Sequence of chain 1.B:
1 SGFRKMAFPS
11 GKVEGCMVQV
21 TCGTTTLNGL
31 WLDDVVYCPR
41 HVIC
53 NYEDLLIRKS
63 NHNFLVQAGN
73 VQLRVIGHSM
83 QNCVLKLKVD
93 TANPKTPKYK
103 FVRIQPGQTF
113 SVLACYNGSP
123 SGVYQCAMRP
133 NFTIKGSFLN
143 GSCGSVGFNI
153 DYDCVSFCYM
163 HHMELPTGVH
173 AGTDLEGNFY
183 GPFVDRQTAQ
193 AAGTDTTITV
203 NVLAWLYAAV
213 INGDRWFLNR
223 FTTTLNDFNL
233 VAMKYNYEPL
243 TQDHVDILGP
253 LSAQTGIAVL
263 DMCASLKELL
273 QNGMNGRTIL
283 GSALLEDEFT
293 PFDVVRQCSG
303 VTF

This protein binds this small molecule.
Small molecule (SMILES): O=C(Cc1cccc(Cl)c1)Nc1cnc2ccccn12

Sequence of chain 1.A:
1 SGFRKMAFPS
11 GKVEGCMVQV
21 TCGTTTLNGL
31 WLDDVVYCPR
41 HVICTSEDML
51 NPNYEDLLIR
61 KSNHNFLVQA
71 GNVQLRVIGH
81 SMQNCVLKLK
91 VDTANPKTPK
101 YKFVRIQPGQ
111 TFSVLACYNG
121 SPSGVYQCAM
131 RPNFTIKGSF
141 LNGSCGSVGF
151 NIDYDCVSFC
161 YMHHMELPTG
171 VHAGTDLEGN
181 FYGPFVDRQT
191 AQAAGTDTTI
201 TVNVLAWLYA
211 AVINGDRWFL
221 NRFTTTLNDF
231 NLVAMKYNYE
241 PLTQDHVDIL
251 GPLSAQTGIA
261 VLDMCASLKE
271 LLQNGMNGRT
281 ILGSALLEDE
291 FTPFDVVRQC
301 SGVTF

Binding-site contacts:
Ligand atom C9 contacts residue LEU141 of chain 1.A at 3.9 Å (hydrophobic).
Ligand atom C9 contacts residue GLU166 of chain 1.A at 3.6 Å.
Ligand atom C11 contacts residue PHE140 of chain 1.A at 3.9 Å (hydrophobic).
Ligand atom C11 contacts residue ASN142 of chain 1.A at 3.6 Å.
Ligand atom C contacts residue HIS164 of chain 1.A at 4.0 Å.
Ligand atom C8 contacts residue MET165 of chain 1.A at 3.8 Å (hydrophobic).
Ligand atom N1 contacts residue GLU166 of chain 1.A at 3.8 Å.
Ligand atom C11 contacts residue GLU166 of chain 1.A at 3.6 Å.
Ligand atom C contacts residue MET49 of chain 1.A at 3.6 Å (hydrophobic).
Ligand atom C14 contacts residue HIS164 of chain 1.A at 3.4 Å.
Ligand atom C3 contacts residue GLN189 of chain 1.A at 3.6 Å.
Ligand atom C8 contacts residue HIS163 of chain 1.A at 3.2 Å.
Ligand atom C10 contacts residue PHE140 of chain 1.A at 3.4 Å (hydrophobic).
Ligand atom N1 contacts residue HIS163 of chain 1.A at 2.8 Å (h-bond).
Ligand atom C10 contacts residue LEU141 of chain 1.A at 3.6 Å (hydrophobic).
Ligand atom C10 contacts residue GLU166 of chain 1.A at 3.3 Å.
Ligand atom CL contacts residue ASP187 of chain 1.A at 3.4 Å.
Ligand atom CL contacts residue MET165 of chain 1.A at 3.9 Å.
Ligand atom C7 contacts residue CYS145 of chain 1.A at 3.9 Å (hydrophobic).
Ligand atom CL contacts residue HIS164 of chain 1.A at 3.8 Å.
Ligand atom C2 contacts residue DMS1 of chain 1.E at 3.6 Å.
Ligand atom CL contacts residue HIS41 of chain 1.A at 3.5 Å.
Ligand atom C14 contacts residue HIS41 of chain 1.A at 4.0 Å.
Ligand atom C14 contacts residue MET165 of chain 1.A at 3.7 Å (hydrophobic).
Ligand atom C8 contacts residue CYS145 of chain 1.A at 3.6 Å (hydrophobic).
Ligand atom C1 contacts residue MET49 of chain 1.A at 3.5 Å (hydrophobic).
Ligand atom C12 contacts residue ASN142 of chain 1.A at 3.7 Å.
Ligand atom CL contacts residue MET49 of chain 1.A at 4.0 Å.
Ligand atom C8 contacts residue GLU166 of chain 1.A at 3.7 Å.
Ligand atom C13 contacts residue ASN142 of chain 1.A at 3.8 Å.
Ligand atom C contacts residue MET165 of chain 1.A at 3.6 Å (hydrophobic).
Ligand atom C10 contacts residue ASN142 of chain 1.A at 3.9 Å.
Ligand atom C2 contacts residue MET49 of chain 1.A at 4.0 Å (hydrophobic).
Ligand atom C3 contacts residue DMS1 of chain 1.E at 3.8 Å.
Ligand atom O contacts residue MET165 of chain 1.A at 3.5 Å.
Ligand atom N1 contacts residue SER144 of chain 1.A at 3.8 Å.
Ligand atom C11 contacts residue LEU141 of chain 1.A at 3.7 Å (hydrophobic).
Ligand atom O contacts residue GLU166 of chain 1.A at 3.2 Å (salt-bridge).
Ligand atom C2 contacts residue GLN189 of chain 1.A at 3.4 Å.
Ligand atom N contacts residue CYS145 of chain 1.A at 3.8 Å.